A protein and the small-molecule ligand that binds it are described below.
Small molecule (SMILES): CC(=O)N[C@H]1[C@H](O[C@H]2[C@H](O)[C@@H](NC(C)=O)CO[C@@H]2CO)O[C@H](CO)[C@@H](O[C@@H]2O[C@H](CO[C@H]3O[C@H](CO)[C@@H](O)[C@H](O)[C@@H]3O)[C@@H](O)[C@H](O[C@H]3O[C@H](CO)[C@@H](O)[C@H](O)[C@@H]3O)[C@@H]2O)[C@@H]1O

Sequence of chain 1.B:
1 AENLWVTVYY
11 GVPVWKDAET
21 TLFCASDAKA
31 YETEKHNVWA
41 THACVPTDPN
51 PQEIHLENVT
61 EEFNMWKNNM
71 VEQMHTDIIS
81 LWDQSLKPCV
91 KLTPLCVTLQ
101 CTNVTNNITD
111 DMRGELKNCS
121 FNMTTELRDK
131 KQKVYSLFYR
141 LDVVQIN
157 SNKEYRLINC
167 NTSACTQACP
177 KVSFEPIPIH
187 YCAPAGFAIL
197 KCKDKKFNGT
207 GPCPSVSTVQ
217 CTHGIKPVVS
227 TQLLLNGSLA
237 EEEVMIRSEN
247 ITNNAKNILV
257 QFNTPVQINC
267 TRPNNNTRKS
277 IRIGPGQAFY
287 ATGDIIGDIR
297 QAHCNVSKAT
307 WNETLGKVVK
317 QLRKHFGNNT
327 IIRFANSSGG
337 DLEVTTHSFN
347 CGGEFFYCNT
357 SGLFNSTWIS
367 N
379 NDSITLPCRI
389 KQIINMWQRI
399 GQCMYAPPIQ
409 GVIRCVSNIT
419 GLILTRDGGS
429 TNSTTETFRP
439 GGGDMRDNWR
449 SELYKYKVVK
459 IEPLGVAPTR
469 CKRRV

Binding-site contacts:
Ligand atom O7 contacts residue ASN118 of chain 1.B at 3.2 Å (h-bond).
Ligand atom C7 contacts residue TYR135 of chain 1.B at 4.0 Å (hydrophobic).
Ligand atom C2 contacts residue TYR135 of chain 1.B at 4.3 Å (hydrophobic).
Ligand atom C3 contacts residue TYR135 of chain 1.B at 3.8 Å (hydrophobic).
Ligand atom O5 contacts residue ASN118 of chain 1.B at 2.4 Å (h-bond).
Ligand atom C8 contacts residue LEU137 of chain 1.B at 4.1 Å (hydrophobic).
Ligand atom O7 contacts residue VAL104 of chain 1.B at 3.9 Å.
Ligand atom C5 contacts residue ASN118 of chain 1.B at 3.6 Å.
Ligand atom O4 contacts residue TYR135 of chain 1.B at 4.3 Å.
Ligand atom C8 contacts residue ASN118 of chain 1.B at 4.3 Å.
Ligand atom C7 contacts residue ASP290 of chain 1.B at 4.4 Å.
Ligand atom C1 contacts residue TYR135 of chain 1.B at 4.2 Å (hydrophobic).
Ligand atom N2 contacts residue ASN118 of chain 1.B at 2.9 Å (h-bond).
Ligand atom C7 contacts residue ASN118 of chain 1.B at 3.2 Å.
Ligand atom C1 contacts residue ASN118 of chain 1.B at 1.4 Å.
Ligand atom O7 contacts residue TYR135 of chain 1.B at 3.4 Å.
Ligand atom C8 contacts residue ASP290 of chain 1.B at 3.3 Å.
Ligand atom C8 contacts residue ILE291 of chain 1.B at 4.3 Å (hydrophobic).
Ligand atom C4 contacts residue ASN118 of chain 1.B at 4.2 Å.
Ligand atom C7 contacts residue VAL104 of chain 1.B at 4.3 Å (hydrophobic).
Ligand atom C8 contacts residue TYR135 of chain 1.B at 4.3 Å (hydrophobic).
Ligand atom C5 contacts residue TYR135 of chain 1.B at 4.5 Å (hydrophobic).
Ligand atom N2 contacts residue TYR135 of chain 1.B at 4.1 Å.
Ligand atom C8 contacts residue VAL104 of chain 1.B at 4.1 Å (hydrophobic).
Ligand atom C2 contacts residue ASN118 of chain 1.B at 2.5 Å.
Ligand atom O7 contacts residue THR105 of chain 1.B at 3.3 Å (h-bond).
Ligand atom C7 contacts residue THR105 of chain 1.B at 4.2 Å.
Ligand atom O3 contacts residue TYR135 of chain 1.B at 4.2 Å.
Ligand atom C3 contacts residue ASN118 of chain 1.B at 3.8 Å.